A protein and the small-molecule ligand that binds it are described below.
Small molecule (SMILES): CC(=O)N[C@@H]1[C@@H](O)[C@H](O)[C@@H](CO)O[C@H]1O

Sequence of chain 1.D:
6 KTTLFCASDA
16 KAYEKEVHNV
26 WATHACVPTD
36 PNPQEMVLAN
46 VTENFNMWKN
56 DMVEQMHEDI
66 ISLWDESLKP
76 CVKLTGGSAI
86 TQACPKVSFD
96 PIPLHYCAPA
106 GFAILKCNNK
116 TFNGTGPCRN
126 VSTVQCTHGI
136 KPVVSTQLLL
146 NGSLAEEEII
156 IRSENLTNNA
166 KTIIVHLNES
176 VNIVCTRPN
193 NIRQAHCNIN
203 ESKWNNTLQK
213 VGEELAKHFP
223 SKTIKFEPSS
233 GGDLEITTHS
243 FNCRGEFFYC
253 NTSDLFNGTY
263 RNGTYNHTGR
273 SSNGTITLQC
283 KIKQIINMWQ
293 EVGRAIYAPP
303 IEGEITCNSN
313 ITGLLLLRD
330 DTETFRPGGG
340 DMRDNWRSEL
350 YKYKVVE

Binding-site contacts:
Ligand atom C5 contacts residue ASN259 of chain 1.D at 3.7 Å.
Ligand atom C1 contacts residue GLY271 of chain 1.D at 3.7 Å.
Ligand atom O5 contacts residue ASN259 of chain 1.D at 2.4 Å (h-bond).
Ligand atom C2 contacts residue SER255 of chain 1.D at 4.2 Å.
Ligand atom C7 contacts residue ASN259 of chain 1.D at 3.9 Å.
Ligand atom O5 contacts residue GLY271 of chain 1.D at 3.4 Å.
Ligand atom C8 contacts residue GLU229 of chain 1.D at 3.5 Å.
Ligand atom C1 contacts residue ASN259 of chain 1.D at 1.4 Å.
Ligand atom O5 contacts residue ASP256 of chain 1.D at 3.6 Å (salt-bridge).
Ligand atom C7 contacts residue PRO230 of chain 1.D at 3.7 Å (hydrophobic).
Ligand atom C8 contacts residue ASN259 of chain 1.D at 4.2 Å.
Ligand atom C6 contacts residue ARG272 of chain 1.D at 3.8 Å.
Ligand atom O7 contacts residue PRO230 of chain 1.D at 3.5 Å.
Ligand atom C5 contacts residue THR270 of chain 1.D at 4.2 Å.
Ligand atom O6 contacts residue ASP256 of chain 1.D at 2.6 Å (salt-bridge).
Ligand atom C8 contacts residue PRO230 of chain 1.D at 3.7 Å (hydrophobic).
Ligand atom C6 contacts residue ASP256 of chain 1.D at 3.7 Å.
Ligand atom O5 contacts residue SER255 of chain 1.D at 4.1 Å.
Ligand atom C2 contacts residue ASN259 of chain 1.D at 2.4 Å.
Ligand atom C1 contacts residue THR270 of chain 1.D at 3.6 Å.
Ligand atom O6 contacts residue ARG272 of chain 1.D at 2.8 Å.
Ligand atom O5 contacts residue THR270 of chain 1.D at 3.5 Å (h-bond).
Ligand atom C1 contacts residue SER255 of chain 1.D at 3.9 Å.
Ligand atom C3 contacts residue ASN259 of chain 1.D at 3.7 Å.
Ligand atom O7 contacts residue ASN259 of chain 1.D at 4.4 Å.
Ligand atom O6 contacts residue THR270 of chain 1.D at 4.5 Å.
Ligand atom C4 contacts residue ASN259 of chain 1.D at 4.2 Å.
Ligand atom O5 contacts residue ARG272 of chain 1.D at 4.0 Å.
Ligand atom O6 contacts residue GLY271 of chain 1.D at 3.8 Å.
Ligand atom N2 contacts residue ASN259 of chain 1.D at 2.8 Å (h-bond).
Ligand atom C5 contacts residue ASP256 of chain 1.D at 4.3 Å.